Binding-site contacts:
Ligand atom C8 contacts residue ASN23 of chain 3.A at 3.5 Å.
Ligand atom O1A contacts residue VAL165 of chain 3.A at 3.5 Å (h-bond).
Ligand atom C3E contacts residue ARG333 of chain 3.A at 3.3 Å.
Ligand atom O1A contacts residue SER164 of chain 3.A at 2.6 Å (h-bond).
Ligand atom O7 contacts residue TRP97 of chain 3.A at 3.5 Å.
Ligand atom N3U contacts residue ASP125 of chain 3.A at 2.8 Å (salt-bridge).
Ligand atom O1E contacts residue LYS22 of chain 3.A at 2.5 Å (salt-bridge).
Ligand atom O7 contacts residue ASN23 of chain 3.A at 3.1 Å.
Ligand atom N2 contacts residue ASN23 of chain 3.A at 3.5 Å (h-bond).
Ligand atom O1B contacts residue GLY166 of chain 3.A at 3.3 Å (h-bond).
Ligand atom C2 contacts residue ASN23 of chain 3.A at 3.4 Å.
Ligand atom O1 contacts residue ARG122 of chain 3.A at 3.3 Å (salt-bridge).
Ligand atom N3U contacts residue PRO123 of chain 3.A at 3.4 Å (h-bond).
Ligand atom O1E contacts residue ASN23 of chain 3.A at 3.3 Å (h-bond).
Ligand atom O2B contacts residue ARG122 of chain 3.A at 2.9 Å (salt-bridge).
Ligand atom O3 contacts residue ASP307 of chain 3.A at 3.3 Å (salt-bridge).
Ligand atom O2A contacts residue VAL165 of chain 3.A at 2.9 Å (h-bond).
Ligand atom C3D contacts residue ILE329 of chain 3.A at 3.4 Å (hydrophobic).
Ligand atom O2D contacts residue ARG122 of chain 3.A at 3.4 Å.
Ligand atom O4U contacts residue VAL124 of chain 3.A at 3.1 Å.
Ligand atom O3 contacts residue ASN23 of chain 3.A at 3.4 Å (h-bond).
Ligand atom O4 contacts residue ASP307 of chain 3.A at 2.6 Å (salt-bridge).
Ligand atom C4U contacts residue PRO123 of chain 3.A at 3.2 Å (hydrophobic).
Ligand atom C7 contacts residue ASN23 of chain 3.A at 3.4 Å.
Ligand atom O4U contacts residue ASP125 of chain 3.A at 3.2 Å (salt-bridge).
Ligand atom C4U contacts residue ASP125 of chain 3.A at 3.5 Å.
Ligand atom C6 contacts residue THR306 of chain 3.A at 3.5 Å.
Ligand atom C4U contacts residue LEU126 of chain 3.A at 3.5 Å (hydrophobic).
Ligand atom O4U contacts residue PRO123 of chain 3.A at 3.5 Å (h-bond).
Ligand atom C5U contacts residue PRO123 of chain 3.A at 3.5 Å (hydrophobic).
Ligand atom O1A contacts residue GLY166 of chain 3.A at 3.3 Å (h-bond).
Ligand atom C4 contacts residue ASP307 of chain 3.A at 3.3 Å.
Ligand atom N3U contacts residue LEU126 of chain 3.A at 3.5 Å.
Ligand atom C5U contacts residue SER164 of chain 3.A at 3.4 Å.
Ligand atom O4U contacts residue LEU126 of chain 3.A at 2.7 Å (h-bond).
Ligand atom O2E contacts residue LEU372 of chain 3.A at 3.4 Å.
Ligand atom O3D contacts residue ILE329 of chain 3.A at 2.8 Å (h-bond).
Ligand atom O4 contacts residue PHE330 of chain 3.A at 3.5 Å.
Ligand atom O2D contacts residue ALA121 of chain 3.A at 2.9 Å (h-bond).
Ligand atom C1E contacts residue LYS22 of chain 3.A at 3.5 Å.

The protein below binds the small molecule below.
Small molecule (SMILES): CC(=O)N[C@H]1[C@@H](O[P](=O)(O)O[P](=O)(O)OC[C@H]2O[C@@H](n3ccc(=O)[nH]c3=O)[C@H](O)[C@@H]2O)O[C@H](CO)[C@@H](O)[C@@H]1O[C@H](C)C(=O)O

Sequence of chain 3.A:
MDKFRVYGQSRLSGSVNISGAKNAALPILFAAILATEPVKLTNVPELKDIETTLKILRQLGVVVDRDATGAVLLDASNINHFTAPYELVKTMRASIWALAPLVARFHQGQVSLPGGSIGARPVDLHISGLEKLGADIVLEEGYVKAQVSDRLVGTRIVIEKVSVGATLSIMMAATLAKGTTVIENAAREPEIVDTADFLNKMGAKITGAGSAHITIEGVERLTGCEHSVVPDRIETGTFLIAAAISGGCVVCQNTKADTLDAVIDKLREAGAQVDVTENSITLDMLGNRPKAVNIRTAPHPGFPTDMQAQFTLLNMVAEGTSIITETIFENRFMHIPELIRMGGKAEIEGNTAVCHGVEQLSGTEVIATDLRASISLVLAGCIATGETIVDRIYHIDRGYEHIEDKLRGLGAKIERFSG